Sequence of chain 1.C:
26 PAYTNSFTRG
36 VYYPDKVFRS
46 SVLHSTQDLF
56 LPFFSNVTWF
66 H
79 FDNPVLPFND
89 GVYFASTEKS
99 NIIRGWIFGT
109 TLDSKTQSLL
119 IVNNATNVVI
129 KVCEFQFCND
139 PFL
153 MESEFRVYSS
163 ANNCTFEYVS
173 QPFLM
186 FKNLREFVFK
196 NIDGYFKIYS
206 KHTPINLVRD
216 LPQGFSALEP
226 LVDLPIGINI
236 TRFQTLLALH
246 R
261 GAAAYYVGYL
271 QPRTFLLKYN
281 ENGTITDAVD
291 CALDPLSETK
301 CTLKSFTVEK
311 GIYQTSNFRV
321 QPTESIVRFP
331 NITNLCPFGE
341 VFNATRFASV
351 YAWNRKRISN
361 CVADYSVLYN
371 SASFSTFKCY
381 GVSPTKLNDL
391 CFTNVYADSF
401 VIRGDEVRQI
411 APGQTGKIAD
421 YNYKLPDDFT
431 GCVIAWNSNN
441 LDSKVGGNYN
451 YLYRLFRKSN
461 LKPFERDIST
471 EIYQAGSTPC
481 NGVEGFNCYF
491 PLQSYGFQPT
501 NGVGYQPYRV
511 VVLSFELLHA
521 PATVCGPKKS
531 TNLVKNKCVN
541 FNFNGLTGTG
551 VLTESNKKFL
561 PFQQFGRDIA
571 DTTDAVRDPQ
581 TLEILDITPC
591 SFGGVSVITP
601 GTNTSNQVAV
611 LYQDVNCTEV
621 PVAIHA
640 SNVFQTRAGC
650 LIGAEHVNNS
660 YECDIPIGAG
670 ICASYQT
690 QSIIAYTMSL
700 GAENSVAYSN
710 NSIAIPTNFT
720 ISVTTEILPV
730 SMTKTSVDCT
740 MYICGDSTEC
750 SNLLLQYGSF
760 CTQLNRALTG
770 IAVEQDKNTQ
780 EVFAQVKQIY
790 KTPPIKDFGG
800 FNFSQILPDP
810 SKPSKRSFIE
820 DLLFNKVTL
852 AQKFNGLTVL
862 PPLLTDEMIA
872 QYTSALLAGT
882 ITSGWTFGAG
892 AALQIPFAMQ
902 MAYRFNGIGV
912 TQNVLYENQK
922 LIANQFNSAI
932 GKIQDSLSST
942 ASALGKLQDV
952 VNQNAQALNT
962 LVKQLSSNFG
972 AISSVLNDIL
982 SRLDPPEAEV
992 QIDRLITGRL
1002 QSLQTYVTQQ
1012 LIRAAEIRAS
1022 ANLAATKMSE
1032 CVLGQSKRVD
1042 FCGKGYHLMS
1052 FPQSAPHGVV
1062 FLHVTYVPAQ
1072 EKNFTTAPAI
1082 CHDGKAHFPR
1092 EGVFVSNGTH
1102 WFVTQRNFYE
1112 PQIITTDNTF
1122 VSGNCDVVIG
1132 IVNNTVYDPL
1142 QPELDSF

This small molecule binds to this protein.
Small molecule (SMILES): CC(=O)N[C@H]1[C@H](O[C@H]2[C@H](O)[C@@H](NC(C)=O)CO[C@@H]2CO)O[C@H](CO)[C@@H](O)[C@@H]1O

Binding-site contacts:
Ligand atom C1 contacts residue LEU922 of chain 1.C at 4.3 Å (hydrophobic).
Ligand atom O5 contacts residue ASN717 of chain 1.C at 2.4 Å (h-bond).
Ligand atom C2 contacts residue GLN1071 of chain 1.C at 4.2 Å.
Ligand atom O7 contacts residue ASN717 of chain 1.C at 4.4 Å.
Ligand atom N2 contacts residue LEU922 of chain 1.C at 4.5 Å.
Ligand atom C5 contacts residue GLN926 of chain 1.C at 4.3 Å.
Ligand atom C4 contacts residue ASN717 of chain 1.C at 4.2 Å.
Ligand atom C1 contacts residue GLN1071 of chain 1.C at 3.7 Å.
Ligand atom C3 contacts residue ASN717 of chain 1.C at 3.8 Å.
Ligand atom C1 contacts residue ASN717 of chain 1.C at 1.4 Å.
Ligand atom C7 contacts residue ASN717 of chain 1.C at 3.9 Å.
Ligand atom C3 contacts residue LEU922 of chain 1.C at 3.9 Å (hydrophobic).
Ligand atom O4 contacts residue LEU922 of chain 1.C at 3.8 Å.
Ligand atom C7 contacts residue LEU922 of chain 1.C at 4.2 Å (hydrophobic).
Ligand atom C2 contacts residue ASN717 of chain 1.C at 2.4 Å.
Ligand atom O5 contacts residue GLN1071 of chain 1.C at 3.7 Å.
Ligand atom C2 contacts residue LEU922 of chain 1.C at 4.5 Å (hydrophobic).
Ligand atom C5 contacts residue ASN717 of chain 1.C at 3.7 Å.
Ligand atom O7 contacts residue LEU922 of chain 1.C at 3.3 Å.
Ligand atom C5 contacts residue LEU922 of chain 1.C at 4.4 Å (hydrophobic).
Ligand atom C4 contacts residue LEU922 of chain 1.C at 4.4 Å (hydrophobic).
Ligand atom N2 contacts residue ASN717 of chain 1.C at 2.9 Å (h-bond).